The protein below binds the small molecule below.
Small molecule (SMILES): OC[C@@H](O)C(O)[C@@H](O)CO

Sequence of chain 1.C:
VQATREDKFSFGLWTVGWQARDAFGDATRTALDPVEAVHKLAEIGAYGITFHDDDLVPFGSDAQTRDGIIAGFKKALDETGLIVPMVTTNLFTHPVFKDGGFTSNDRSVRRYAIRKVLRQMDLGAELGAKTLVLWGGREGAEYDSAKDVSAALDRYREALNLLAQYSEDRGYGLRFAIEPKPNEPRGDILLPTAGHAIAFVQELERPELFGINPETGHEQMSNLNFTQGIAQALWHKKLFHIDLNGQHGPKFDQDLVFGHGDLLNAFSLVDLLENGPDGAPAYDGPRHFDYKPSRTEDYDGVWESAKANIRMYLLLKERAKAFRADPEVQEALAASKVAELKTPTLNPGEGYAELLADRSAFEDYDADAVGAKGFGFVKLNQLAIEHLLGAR

Sequence of chain 1.D:
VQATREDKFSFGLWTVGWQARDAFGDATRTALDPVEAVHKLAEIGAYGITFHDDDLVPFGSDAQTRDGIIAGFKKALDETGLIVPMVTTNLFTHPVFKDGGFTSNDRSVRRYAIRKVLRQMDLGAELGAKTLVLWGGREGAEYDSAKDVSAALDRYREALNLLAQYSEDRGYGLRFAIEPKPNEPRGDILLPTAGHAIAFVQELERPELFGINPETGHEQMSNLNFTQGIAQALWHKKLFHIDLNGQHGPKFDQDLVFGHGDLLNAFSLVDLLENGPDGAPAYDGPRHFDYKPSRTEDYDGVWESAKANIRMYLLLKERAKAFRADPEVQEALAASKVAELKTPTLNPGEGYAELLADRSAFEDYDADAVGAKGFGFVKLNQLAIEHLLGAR

Binding-site contacts:
Ligand atom C5 contacts residue TRP136 of chain 1.C at 3.9 Å (hydrophobic).
Ligand atom O2 contacts residue GLU180 of chain 1.C at 3.0 Å (salt-bridge).
Ligand atom C3 contacts residue ASP291 of chain 1.C at 3.9 Å.
Ligand atom O4 contacts residue GLU180 of chain 1.C at 2.5 Å (salt-bridge).
Ligand atom O4 contacts residue CO1 of chain 1.L at 2.5 Å.
Ligand atom O2 contacts residue HIS219 of chain 1.C at 3.6 Å.
Ligand atom O1 contacts residue CO1 of chain 1.M at 3.0 Å.
Ligand atom C2 contacts residue GLU180 of chain 1.C at 3.9 Å.
Ligand atom O3 contacts residue CO1 of chain 1.L at 3.8 Å.
Ligand atom C1 contacts residue PHE25 of chain 1.D at 3.8 Å (hydrophobic).
Ligand atom O2 contacts residue CO1 of chain 1.L at 2.3 Å.
Ligand atom C1 contacts residue TRP136 of chain 1.C at 3.8 Å (hydrophobic).
Ligand atom C4 contacts residue CO1 of chain 1.L at 3.6 Å.
Ligand atom O1 contacts residue LYS182 of chain 1.C at 3.2 Å (salt-bridge).
Ligand atom O1 contacts residue ASP254 of chain 1.C at 3.3 Å (salt-bridge).
Ligand atom O5 contacts residue PHE93 of chain 1.C at 3.7 Å.
Ligand atom O5 contacts residue TRP136 of chain 1.C at 3.5 Å.
Ligand atom C2 contacts residue CO1 of chain 1.L at 3.5 Å.
Ligand atom C1 contacts residue CO1 of chain 1.M at 4.0 Å.
Ligand atom C4 contacts residue TRP136 of chain 1.C at 3.5 Å (hydrophobic).
Ligand atom C5 contacts residue THR89 of chain 1.C at 4.1 Å.
Ligand atom O3 contacts residue TRP15 of chain 1.C at 3.4 Å (h-bond).
Ligand atom O5 contacts residue HIS53 of chain 1.C at 2.5 Å (h-bond).
Ligand atom O1 contacts residue PHE25 of chain 1.D at 4.0 Å.
Ligand atom O2 contacts residue CO1 of chain 1.M at 3.9 Å.
Ligand atom C3 contacts residue TRP136 of chain 1.C at 3.6 Å (hydrophobic).
Ligand atom C4 contacts residue ASP291 of chain 1.C at 4.0 Å.
Ligand atom O4 contacts residue ASP291 of chain 1.C at 3.2 Å (salt-bridge).
Ligand atom O3 contacts residue ASP291 of chain 1.C at 3.0 Å (salt-bridge).
Ligand atom C5 contacts residue HIS53 of chain 1.C at 3.0 Å.
Ligand atom C3 contacts residue CO1 of chain 1.L at 3.8 Å.
Ligand atom O3 contacts residue HIS53 of chain 1.C at 4.1 Å.
Ligand atom O2 contacts residue GLU216 of chain 1.C at 3.3 Å (salt-bridge).
Ligand atom C4 contacts residue GLU180 of chain 1.C at 3.3 Å.
Ligand atom O1 contacts residue TRP136 of chain 1.C at 3.8 Å.
Ligand atom C2 contacts residue TRP136 of chain 1.C at 3.5 Å (hydrophobic).
Ligand atom C2 contacts residue ASP291 of chain 1.C at 4.0 Å.
Ligand atom O2 contacts residue ASP291 of chain 1.C at 3.0 Å (salt-bridge).
Ligand atom O4 contacts residue ASP244 of chain 1.C at 3.5 Å (salt-bridge).
Ligand atom O1 contacts residue HIS219 of chain 1.C at 3.2 Å (h-bond).